Binding-site contacts:
Ligand atom C24 contacts residue GLY43 of chain 2.A at 3.8 Å.
Ligand atom CL1 contacts residue HIS81 of chain 2.A at 3.7 Å.
Ligand atom C6 contacts residue VAL78 of chain 2.A at 3.5 Å (hydrophobic).
Ligand atom CL3 contacts residue ILE46 of chain 2.A at 3.8 Å.
Ligand atom C82 contacts residue ILE46 of chain 2.A at 3.6 Å (hydrophobic).
Ligand atom C4 contacts residue VAL78 of chain 2.A at 3.7 Å (hydrophobic).
Ligand atom CL1 contacts residue ILE84 of chain 2.A at 3.7 Å.
Ligand atom CL3 contacts residue PHE71 of chain 2.A at 3.9 Å.
Ligand atom O35 contacts residue PHE40 of chain 2.A at 3.9 Å.
Ligand atom C8 contacts residue HIS81 of chain 2.A at 3.5 Å.
Ligand atom C9 contacts residue LEU39 of chain 2.A at 3.8 Å (hydrophobic).
Ligand atom C26 contacts residue VAL78 of chain 2.A at 3.9 Å (hydrophobic).
Ligand atom C31 contacts residue GLY43 of chain 2.A at 3.7 Å.
Ligand atom C9 contacts residue HIS81 of chain 2.A at 3.7 Å.
Ligand atom C82 contacts residue MET47 of chain 2.A at 3.6 Å (hydrophobic).
Ligand atom C76 contacts residue VAL78 of chain 2.A at 3.6 Å (hydrophobic).
Ligand atom C21 contacts residue GLY43 of chain 2.A at 4.0 Å.
Ligand atom C30 contacts residue ILE46 of chain 2.A at 3.6 Å (hydrophobic).
Ligand atom C31 contacts residue LEU42 of chain 2.A at 3.6 Å (hydrophobic).
Ligand atom C78 contacts residue VAL78 of chain 2.A at 3.8 Å (hydrophobic).
Ligand atom CL1 contacts residue TYR85 of chain 2.A at 3.7 Å.
Ligand atom CL3 contacts residue ILE84 of chain 2.A at 3.9 Å.
Ligand atom C78 contacts residue GLN57 of chain 2.A at 3.6 Å.
Ligand atom C80 contacts residue MET47 of chain 2.A at 3.9 Å (hydrophobic).
Ligand atom C4 contacts residue HIS81 of chain 2.A at 3.6 Å.
Ligand atom C24 contacts residue LEU39 of chain 2.A at 3.6 Å (hydrophobic).
Ligand atom C31 contacts residue LEU39 of chain 2.A at 3.5 Å (hydrophobic).
Ligand atom N22 contacts residue GLY43 of chain 2.A at 3.5 Å.
Ligand atom C69 contacts residue GLN57 of chain 2.A at 3.3 Å.
Ligand atom N22 contacts residue LEU39 of chain 2.A at 2.8 Å (h-bond).
Ligand atom C80 contacts residue TYR52 of chain 2.A at 3.8 Å (hydrophobic).
Ligand atom C2 contacts residue HIS81 of chain 2.A at 3.9 Å.
Ligand atom CL3 contacts residue LEU42 of chain 2.A at 3.9 Å.
Ligand atom O35 contacts residue LEU39 of chain 2.A at 3.4 Å (h-bond).
Ligand atom C80 contacts residue ILE46 of chain 2.A at 3.6 Å (hydrophobic).
Ligand atom C28 contacts residue ILE46 of chain 2.A at 3.7 Å (hydrophobic).
Ligand atom C21 contacts residue LEU39 of chain 2.A at 3.8 Å (hydrophobic).
Ligand atom C66 contacts residue MET47 of chain 2.A at 3.8 Å (hydrophobic).
Ligand atom C3 contacts residue HIS81 of chain 2.A at 3.9 Å.
Ligand atom C6 contacts residue HIS81 of chain 2.A at 3.4 Å.

The protein below binds the small molecule below.
Small molecule (SMILES): C[C@@H](c1ccc(Cl)cc1)n1cnc(-c2ccccc2)c1-c1c(C(=O)Nc2cccnc2N2CCC(N3CCCOC3=O)CC2)[nH]c2cc(Cl)ccc12

Sequence of chain 2.A:
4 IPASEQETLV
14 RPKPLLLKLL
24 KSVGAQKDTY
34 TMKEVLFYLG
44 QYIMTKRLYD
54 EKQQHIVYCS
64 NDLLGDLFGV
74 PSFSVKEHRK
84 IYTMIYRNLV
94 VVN